Binding-site contacts:
Ligand atom C43 contacts residue GLY58 of chain 1.D at 3.6 Å.
Ligand atom C42 contacts residue THR18 of chain 1.C at 2.7 Å.
Ligand atom N3 contacts residue ASP38 of chain 1.C at 3.4 Å (salt-bridge).
Ligand atom N3 contacts residue ASP56 of chain 1.D at 2.9 Å (salt-bridge).
Ligand atom C5 contacts residue ASP38 of chain 1.C at 3.5 Å.
Ligand atom CL37 contacts residue PHE119 of chain 1.C at 3.6 Å.
Ligand atom C14 contacts residue TRP45 of chain 1.C at 3.4 Å (hydrophobic).
Ligand atom C21 contacts residue ASP125 of chain 1.C at 3.5 Å.
Ligand atom O19 contacts residue VAL127 of chain 1.C at 3.3 Å.
Ligand atom C43 contacts residue VAL36 of chain 1.C at 3.5 Å (hydrophobic).
Ligand atom C41 contacts residue PHE124 of chain 1.C at 3.6 Å (hydrophobic).
Ligand atom C28 contacts residue HIS61 of chain 1.C at 3.2 Å.
Ligand atom C44 contacts residue THR18 of chain 1.C at 3.3 Å.
Ligand atom C38 contacts residue SER60 of chain 1.D at 2.9 Å.
Ligand atom C28 contacts residue PHE124 of chain 1.C at 3.3 Å (hydrophobic).
Ligand atom C12 contacts residue TYR83 of chain 1.C at 3.5 Å (hydrophobic).
Ligand atom C25 contacts residue VAL127 of chain 1.C at 3.6 Å (hydrophobic).
Ligand atom C42 contacts residue GLN19 of chain 1.C at 3.6 Å.
Ligand atom C10 contacts residue LEU81 of chain 1.C at 3.5 Å (hydrophobic).
Ligand atom C38 contacts residue GLY58 of chain 1.D at 3.4 Å.
Ligand atom C38 contacts residue THR18 of chain 1.C at 3.5 Å.
Ligand atom C1 contacts residue ASP38 of chain 1.C at 3.5 Å.
Ligand atom C42 contacts residue GLY58 of chain 1.D at 3.4 Å.
Ligand atom C2 contacts residue ASP56 of chain 1.D at 3.5 Å.
Ligand atom O13 contacts residue LEU81 of chain 1.C at 3.3 Å.
Ligand atom C25 contacts residue PHE119 of chain 1.C at 3.6 Å (hydrophobic).
Ligand atom C40 contacts residue GLY58 of chain 1.D at 3.5 Å.
Ligand atom C36 contacts residue PHE124 of chain 1.C at 3.5 Å (hydrophobic).
Ligand atom CL27 contacts residue VAL127 of chain 1.C at 2.9 Å.
Ligand atom N39 contacts residue THR18 of chain 1.C at 3.5 Å (h-bond).
Ligand atom C21 contacts residue MET114 of chain 1.C at 3.4 Å (hydrophobic).
Ligand atom C23 contacts residue ASP125 of chain 1.C at 3.4 Å.
Ligand atom C24 contacts residue PHE119 of chain 1.C at 3.5 Å (hydrophobic).
Ligand atom N39 contacts residue GLY58 of chain 1.D at 2.6 Å (h-bond).
Ligand atom CL26 contacts residue VAL111 of chain 1.C at 3.4 Å.
Ligand atom C28 contacts residue PHE119 of chain 1.C at 3.5 Å (hydrophobic).
Ligand atom C2 contacts residue GLY40 of chain 1.C at 3.5 Å.
Ligand atom C44 contacts residue GLY58 of chain 1.D at 3.3 Å.
Ligand atom C22 contacts residue ASP125 of chain 1.C at 2.9 Å.
Ligand atom C24 contacts residue PHE124 of chain 1.C at 3.5 Å (hydrophobic).

This small molecule binds to this protein.
Small molecule (SMILES): Cc1cc(Cl)c(OCCOc2ccc([C@H]3CCNC[C@@H]3C(=O)N(Cc3cc(CNC4CC4)ccc3Cl)C3CC3)cn2)c(Cl)c1

Sequence of chain 1.C:
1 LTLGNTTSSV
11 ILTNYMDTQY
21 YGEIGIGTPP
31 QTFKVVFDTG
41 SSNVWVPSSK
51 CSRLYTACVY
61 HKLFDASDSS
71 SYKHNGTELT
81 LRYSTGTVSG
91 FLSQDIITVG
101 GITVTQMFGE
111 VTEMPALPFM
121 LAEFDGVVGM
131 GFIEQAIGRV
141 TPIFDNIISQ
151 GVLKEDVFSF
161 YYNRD

Sequence of chain 1.D:
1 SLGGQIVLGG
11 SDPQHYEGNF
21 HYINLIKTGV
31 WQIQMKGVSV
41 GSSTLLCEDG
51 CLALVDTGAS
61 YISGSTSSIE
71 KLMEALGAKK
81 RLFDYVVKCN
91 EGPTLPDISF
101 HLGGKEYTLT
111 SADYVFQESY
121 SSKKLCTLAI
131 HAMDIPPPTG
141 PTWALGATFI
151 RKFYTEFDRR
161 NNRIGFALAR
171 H